This protein binds this small molecule.
Small molecule (SMILES): C[C@H]1O[C@H](OC[C@H]2OC[C@H](O)[C@@H](O)[C@@H]2O[C@@H]2O[C@H](CO)[C@@H](O[C@@H]3O[C@H](CO)[C@@H](O)[C@H](O[C@@H]4O[C@H](CO)[C@@H](O)[C@H](O)[C@H]4O[C@@H]4O[C@H](CO)[C@@H](O[C@@H]5O[C@H](CO)[C@@H](O)[C@H](O)[C@H]5O)[C@H](O)[C@H]4O)[C@H]3O)[C@H](O)[C@H]2O)[C@H](O)[C@@H](O)[C@@H]1O

Sequence of chain 1.A:
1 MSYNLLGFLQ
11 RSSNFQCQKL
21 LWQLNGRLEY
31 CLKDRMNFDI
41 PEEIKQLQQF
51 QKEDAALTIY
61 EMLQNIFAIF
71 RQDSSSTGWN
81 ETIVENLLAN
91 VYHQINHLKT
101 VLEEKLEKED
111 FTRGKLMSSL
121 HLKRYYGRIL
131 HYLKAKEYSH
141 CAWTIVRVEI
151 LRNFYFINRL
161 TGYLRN

Binding-site contacts:
Ligand atom C6 contacts residue ASN80 of chain 1.A at 2.9 Å.
Ligand atom C4 contacts residue ASN80 of chain 1.A at 3.5 Å.
Ligand atom C5 contacts residue THR82 of chain 1.A at 4.0 Å.
Ligand atom O3 contacts residue ASN86 of chain 1.A at 4.5 Å.
Ligand atom C1 contacts residue THR82 of chain 1.A at 3.9 Å.
Ligand atom O4 contacts residue GLN23 of chain 1.A at 3.4 Å (h-bond).
Ligand atom O6 contacts residue ASN80 of chain 1.A at 4.0 Å.
Ligand atom O2 contacts residue THR82 of chain 1.A at 4.2 Å.
Ligand atom C5 contacts residue ASN80 of chain 1.A at 3.0 Å.
Ligand atom O5 contacts residue ASN80 of chain 1.A at 2.3 Å (h-bond).
Ligand atom C1 contacts residue ASN80 of chain 1.A at 1.5 Å.
Ligand atom O5 contacts residue THR82 of chain 1.A at 3.1 Å (h-bond).
Ligand atom C6 contacts residue THR82 of chain 1.A at 4.2 Å.
Ligand atom C6 contacts residue ILE83 of chain 1.A at 3.9 Å (hydrophobic).
Ligand atom O2 contacts residue ILE83 of chain 1.A at 4.4 Å.
Ligand atom C4 contacts residue GLN23 of chain 1.A at 4.5 Å.
Ligand atom O6 contacts residue THR82 of chain 1.A at 3.7 Å.
Ligand atom C2 contacts residue ASN86 of chain 1.A at 4.2 Å.
Ligand atom C2 contacts residue ASN80 of chain 1.A at 2.5 Å.
Ligand atom O2 contacts residue ASN80 of chain 1.A at 3.4 Å (h-bond).
Ligand atom C3 contacts residue ASN80 of chain 1.A at 3.6 Å.
Ligand atom O6 contacts residue ILE83 of chain 1.A at 3.8 Å.
Ligand atom O2 contacts residue ASN86 of chain 1.A at 3.3 Å (h-bond).
Ligand atom C1 contacts residue THR82 of chain 1.A at 4.4 Å.